Binding-site contacts:
Ligand atom C3 contacts residue ALA145 of chain 2.C at 3.6 Å (hydrophobic).
Ligand atom C5 contacts residue HIS143 of chain 2.C at 3.4 Å.
Ligand atom C2 contacts residue ALA145 of chain 2.C at 4.0 Å (hydrophobic).
Ligand atom O1 contacts residue ASP72 of chain 2.C at 2.8 Å (salt-bridge).
Ligand atom O1P contacts residue THR44 of chain 2.C at 2.6 Å (h-bond).
Ligand atom O1P contacts residue GLY42 of chain 2.C at 3.8 Å.
Ligand atom C3 contacts residue HIS143 of chain 2.C at 3.8 Å.
Ligand atom O1 contacts residue MET71 of chain 2.C at 4.2 Å.
Ligand atom O5 contacts residue HIS143 of chain 2.C at 2.7 Å (h-bond).
Ligand atom O2 contacts residue ASP72 of chain 2.C at 2.6 Å (salt-bridge).
Ligand atom C6 contacts residue LYS208 of chain 2.C at 3.6 Å.
Ligand atom O2P contacts residue GLY42 of chain 2.C at 3.4 Å.
Ligand atom C5 contacts residue VAL138 of chain 2.C at 3.7 Å (hydrophobic).
Ligand atom C1 contacts residue ASP72 of chain 2.C at 3.6 Å.
Ligand atom O2P contacts residue GLY43 of chain 2.C at 2.8 Å (h-bond).
Ligand atom O3P contacts residue ARG172 of chain 2.C at 3.8 Å.
Ligand atom O3P contacts residue LYS208 of chain 2.C at 2.7 Å (salt-bridge).
Ligand atom O2P contacts residue ARG172 of chain 2.C at 2.8 Å (salt-bridge).
Ligand atom O1 contacts residue THR41 of chain 2.C at 2.9 Å (h-bond).
Ligand atom O3 contacts residue ALA145 of chain 2.C at 2.7 Å (h-bond).
Ligand atom O1P contacts residue PRO45 of chain 2.C at 4.2 Å.
Ligand atom P contacts residue GLY43 of chain 2.C at 3.6 Å.
Ligand atom P contacts residue LYS208 of chain 2.C at 3.9 Å.
Ligand atom O4 contacts residue VAL138 of chain 2.C at 3.9 Å.
Ligand atom O3 contacts residue HIS143 of chain 2.C at 3.3 Å.
Ligand atom P contacts residue THR44 of chain 2.C at 3.6 Å.
Ligand atom O1 contacts residue PRO40 of chain 2.C at 3.7 Å.
Ligand atom C6 contacts residue VAL138 of chain 2.C at 3.2 Å (hydrophobic).
Ligand atom O2 contacts residue MET71 of chain 2.C at 3.5 Å (h-bond).
Ligand atom C3 contacts residue PHE146 of chain 2.C at 4.2 Å (hydrophobic).
Ligand atom C5 contacts residue GLY139 of chain 2.C at 3.9 Å.
Ligand atom C2 contacts residue ASP72 of chain 2.C at 3.6 Å.
Ligand atom P contacts residue ARG172 of chain 2.C at 3.8 Å.
Ligand atom O5 contacts residue GLY139 of chain 2.C at 4.1 Å.
Ligand atom O3P contacts residue THR44 of chain 2.C at 3.6 Å (h-bond).
Ligand atom P contacts residue GLY42 of chain 2.C at 4.1 Å.
Ligand atom C1 contacts residue THR41 of chain 2.C at 3.5 Å.
Ligand atom O1P contacts residue GLY43 of chain 2.C at 3.3 Å (h-bond).
Ligand atom O4 contacts residue GLY137 of chain 2.C at 3.2 Å.
Ligand atom O2 contacts residue ALA145 of chain 2.C at 3.2 Å.

Sequence of chain 2.C:
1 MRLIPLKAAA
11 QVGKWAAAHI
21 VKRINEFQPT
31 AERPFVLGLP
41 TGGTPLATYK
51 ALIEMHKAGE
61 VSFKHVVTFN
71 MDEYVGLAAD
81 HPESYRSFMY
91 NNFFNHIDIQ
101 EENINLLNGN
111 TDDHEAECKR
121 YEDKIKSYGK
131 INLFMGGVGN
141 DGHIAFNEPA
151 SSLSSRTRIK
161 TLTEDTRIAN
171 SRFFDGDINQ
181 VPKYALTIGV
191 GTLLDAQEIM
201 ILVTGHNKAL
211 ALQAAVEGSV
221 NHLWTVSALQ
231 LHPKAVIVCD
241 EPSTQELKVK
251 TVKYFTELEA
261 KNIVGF

This small molecule binds to this protein.
Small molecule (SMILES): O=C(CO)[C@@H](O)[C@H](O)[C@H](O)COP(=O)(O)O